Sequence of chain 1.C:
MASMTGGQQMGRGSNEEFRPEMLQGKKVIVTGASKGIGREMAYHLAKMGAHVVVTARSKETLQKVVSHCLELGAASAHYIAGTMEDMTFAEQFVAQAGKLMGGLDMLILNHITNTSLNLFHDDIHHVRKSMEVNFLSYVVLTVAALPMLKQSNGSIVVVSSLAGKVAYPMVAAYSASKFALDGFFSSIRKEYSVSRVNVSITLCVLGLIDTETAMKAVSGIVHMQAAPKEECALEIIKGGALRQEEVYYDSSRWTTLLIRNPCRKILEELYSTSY

Binding-site contacts:
Ligand atom F25 contacts residue LEU211 of chain 1.D at 3.4 Å.
Ligand atom C6 contacts residue LEU165 of chain 1.D at 3.8 Å (hydrophobic).
Ligand atom N9 contacts residue NAP1 of chain 1.L at 3.3 Å.
Ligand atom C3 contacts residue TYR274 of chain 1.C at 3.8 Å (hydrophobic).
Ligand atom C4 contacts residue TYR171 of chain 1.D at 3.9 Å (hydrophobic).
Ligand atom O23 contacts residue THR118 of chain 1.D at 3.7 Å.
Ligand atom C2 contacts residue LEU165 of chain 1.D at 3.9 Å (hydrophobic).
Ligand atom C3 contacts residue LEU165 of chain 1.D at 3.7 Å (hydrophobic).
Ligand atom N9 contacts residue SER164 of chain 1.D at 3.8 Å.
Ligand atom N10 contacts residue SER164 of chain 1.D at 2.7 Å (h-bond).
Ligand atom C5 contacts residue TYR171 of chain 1.D at 3.5 Å (hydrophobic).
Ligand atom C21 contacts residue ALA217 of chain 1.D at 4.0 Å (hydrophobic).
Ligand atom C20 contacts residue ALA220 of chain 1.D at 4.0 Å (hydrophobic).
Ligand atom C22 contacts residue TYR177 of chain 1.D at 3.8 Å (hydrophobic).
Ligand atom C17 contacts residue VAL174 of chain 1.D at 4.0 Å (hydrophobic).
Ligand atom F25 contacts residue GLY210 of chain 1.D at 3.8 Å.
Ligand atom C6 contacts residue ALA166 of chain 1.D at 3.5 Å (hydrophobic).
Ligand atom C1 contacts residue ALA166 of chain 1.D at 3.9 Å (hydrophobic).
Ligand atom N9 contacts residue TYR177 of chain 1.D at 2.7 Å (h-bond).
Ligand atom C7 contacts residue SER164 of chain 1.D at 3.6 Å.
Ligand atom C8 contacts residue TYR177 of chain 1.D at 3.8 Å (hydrophobic).
Ligand atom O23 contacts residue ILE115 of chain 1.D at 3.6 Å.
Ligand atom C5 contacts residue VAL169 of chain 1.D at 3.6 Å (hydrophobic).
Ligand atom C12 contacts residue SER164 of chain 1.D at 4.0 Å.
Ligand atom O24 contacts residue SER164 of chain 1.D at 3.4 Å (h-bond).
Ligand atom C3 contacts residue MET227 of chain 1.D at 3.7 Å (hydrophobic).
Ligand atom C1 contacts residue LEU165 of chain 1.D at 3.7 Å (hydrophobic).
Ligand atom C17 contacts residue LEU120 of chain 1.D at 3.7 Å (hydrophobic).
Ligand atom C6 contacts residue TYR171 of chain 1.D at 3.7 Å (hydrophobic).
Ligand atom C19 contacts residue THR118 of chain 1.D at 3.9 Å.
Ligand atom C18 contacts residue THR118 of chain 1.D at 3.4 Å.
Ligand atom O24 contacts residue ALA166 of chain 1.D at 3.7 Å.
Ligand atom C14 contacts residue TYR171 of chain 1.D at 3.8 Å (hydrophobic).
Ligand atom C4 contacts residue TYR274 of chain 1.C at 3.5 Å (hydrophobic).
Ligand atom C13 contacts residue TYR171 of chain 1.D at 3.8 Å (hydrophobic).
Ligand atom C20 contacts residue ALA217 of chain 1.D at 3.6 Å (hydrophobic).
Ligand atom N10 contacts residue TYR177 of chain 1.D at 3.4 Å (h-bond).
Ligand atom C2 contacts residue MET227 of chain 1.D at 4.0 Å (hydrophobic).
Ligand atom N10 contacts residue NAP1 of chain 1.L at 3.4 Å.
Ligand atom F25 contacts residue MET227 of chain 1.D at 3.4 Å.

A protein and the small-molecule ligand that binds it are described below.
Small molecule (SMILES): OC12CCC(c3nnc4c(Oc5ccccc5F)cccn34)(CC1)C2

Sequence of chain 1.D:
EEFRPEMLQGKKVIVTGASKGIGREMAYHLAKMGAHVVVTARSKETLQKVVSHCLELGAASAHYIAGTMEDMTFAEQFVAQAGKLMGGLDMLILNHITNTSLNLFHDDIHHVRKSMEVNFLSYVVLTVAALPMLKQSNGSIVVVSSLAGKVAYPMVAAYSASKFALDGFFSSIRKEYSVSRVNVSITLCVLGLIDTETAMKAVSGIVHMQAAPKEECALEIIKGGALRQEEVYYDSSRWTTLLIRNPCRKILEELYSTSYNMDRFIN